Binding-site contacts:
Ligand atom C1 contacts residue THR26 of chain 1.C at 4.5 Å.
Ligand atom O1 contacts residue THR26 of chain 1.C at 3.5 Å.
Ligand atom C3 contacts residue G3P1 of chain 1.L at 3.3 Å.
Ligand atom O3 contacts residue THR27 of chain 1.C at 3.5 Å (h-bond).
Ligand atom C3 contacts residue THR27 of chain 1.C at 4.4 Å.
Ligand atom C2 contacts residue THR26 of chain 1.C at 4.0 Å.
Ligand atom C1 contacts residue ASN108 of chain 1.C at 4.2 Å.
Ligand atom O3 contacts residue ASN28 of chain 1.C at 3.1 Å (h-bond).
Ligand atom C2 contacts residue LYS86 of chain 1.C at 1.4 Å.
Ligand atom O1 contacts residue ASN108 of chain 1.C at 3.0 Å (h-bond).
Ligand atom C3 contacts residue ALA166 of chain 1.C at 4.5 Å (hydrophobic).
Ligand atom O1 contacts residue LYS86 of chain 1.C at 3.0 Å.
Ligand atom C2 contacts residue THR27 of chain 1.C at 4.0 Å.
Ligand atom C2 contacts residue TYR132 of chain 1.C at 4.1 Å (hydrophobic).
Ligand atom O3 contacts residue G3P1 of chain 1.L at 3.8 Å.
Ligand atom C3 contacts residue ASP6 of chain 1.C at 3.5 Å.
Ligand atom C1 contacts residue ALA166 of chain 1.C at 3.8 Å (hydrophobic).
Ligand atom O3 contacts residue LEU31 of chain 1.C at 3.9 Å.
Ligand atom C1 contacts residue SER130 of chain 1.C at 3.3 Å.
Ligand atom C2 contacts residue THR110 of chain 1.C at 4.0 Å.
Ligand atom O1 contacts residue SER130 of chain 1.C at 2.8 Å (h-bond).
Ligand atom O1 contacts residue ALA166 of chain 1.C at 4.5 Å.
Ligand atom C3 contacts residue TYR132 of chain 1.C at 3.8 Å (hydrophobic).
Ligand atom C1 contacts residue TYR132 of chain 1.C at 4.4 Å (hydrophobic).
Ligand atom C3 contacts residue LYS86 of chain 1.C at 2.5 Å.
Ligand atom O3 contacts residue ASP6 of chain 1.C at 2.6 Å (salt-bridge).
Ligand atom C3 contacts residue THR26 of chain 1.C at 4.0 Å.
Ligand atom C1 contacts residue THR110 of chain 1.C at 3.7 Å.
Ligand atom C1 contacts residue LYS86 of chain 1.C at 2.8 Å.
Ligand atom O1 contacts residue LEU164 of chain 1.C at 3.7 Å.
Ligand atom C3 contacts residue ASN28 of chain 1.C at 3.9 Å.
Ligand atom O3 contacts residue THR26 of chain 1.C at 3.6 Å.
Ligand atom O3 contacts residue LYS86 of chain 1.C at 2.8 Å (salt-bridge).

Sequence of chain 1.C:
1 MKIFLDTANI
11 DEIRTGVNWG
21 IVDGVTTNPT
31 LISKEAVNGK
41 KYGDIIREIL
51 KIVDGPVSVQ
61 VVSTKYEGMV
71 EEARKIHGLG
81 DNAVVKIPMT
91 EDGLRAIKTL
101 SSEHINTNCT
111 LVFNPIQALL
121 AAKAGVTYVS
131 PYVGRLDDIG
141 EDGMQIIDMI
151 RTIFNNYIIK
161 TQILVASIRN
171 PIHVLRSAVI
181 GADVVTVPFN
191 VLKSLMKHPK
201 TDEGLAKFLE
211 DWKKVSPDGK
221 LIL

The protein below binds the small molecule below.
Small molecule (SMILES): OCCCO